Binding-site contacts:
Ligand atom C9 contacts residue TRP72 of chain 1.A at 3.8 Å (hydrophobic).
Ligand atom C2 contacts residue GLN68 of chain 1.A at 3.8 Å.
Ligand atom C28 contacts residue TYR73 of chain 1.A at 3.0 Å (hydrophobic).
Ligand atom C13 contacts residue LEU56 of chain 1.A at 4.1 Å (hydrophobic).
Ligand atom C27 contacts residue THR57 of chain 1.A at 3.7 Å.
Ligand atom C6 contacts residue TYR73 of chain 1.A at 4.1 Å (hydrophobic).
Ligand atom N2 contacts residue THR57 of chain 1.A at 3.0 Å (h-bond).
Ligand atom C1 contacts residue GLU63 of chain 1.A at 2.9 Å.
Ligand atom C28 contacts residue GLY55 of chain 1.A at 4.0 Å.
Ligand atom C4 contacts residue LEU56 of chain 1.A at 4.1 Å (hydrophobic).
Ligand atom C1 contacts residue ASP58 of chain 1.A at 3.6 Å.
Ligand atom N1 contacts residue ASP58 of chain 1.A at 3.8 Å.
Ligand atom C13 contacts residue THR57 of chain 1.A at 3.5 Å.
Ligand atom C7 contacts residue TYR73 of chain 1.A at 3.9 Å (hydrophobic).
Ligand atom N2 contacts residue LEU56 of chain 1.A at 4.1 Å.
Ligand atom C6 contacts residue GLY55 of chain 1.A at 3.5 Å.
Ligand atom C2 contacts residue GLU63 of chain 1.A at 3.7 Å.
Ligand atom C4 contacts residue THR57 of chain 1.A at 4.0 Å.
Ligand atom C1 contacts residue GLN68 of chain 1.A at 4.0 Å.
Ligand atom N1 contacts residue GLN68 of chain 1.A at 3.1 Å (h-bond).
Ligand atom C3 contacts residue TRP72 of chain 1.A at 3.8 Å (hydrophobic).
Ligand atom O2 contacts residue TRP72 of chain 1.A at 2.8 Å (h-bond).
Ligand atom C13 contacts residue TRP59 of chain 1.A at 3.8 Å (hydrophobic).
Ligand atom O1 contacts residue GLY55 of chain 1.A at 3.8 Å.
Ligand atom C13 contacts residue GLN68 of chain 1.A at 3.8 Å.
Ligand atom C2 contacts residue ASP58 of chain 1.A at 3.5 Å.
Ligand atom O3 contacts residue LEU56 of chain 1.A at 3.4 Å.
Ligand atom C8 contacts residue TRP72 of chain 1.A at 3.8 Å (hydrophobic).
Ligand atom C3 contacts residue THR57 of chain 1.A at 3.6 Å.
Ligand atom N1 contacts residue GLU63 of chain 1.A at 2.8 Å (salt-bridge).
Ligand atom C5 contacts residue LEU56 of chain 1.A at 3.6 Å (hydrophobic).
Ligand atom C18 contacts residue THR57 of chain 1.A at 3.8 Å.
Ligand atom C5 contacts residue THR57 of chain 1.A at 4.0 Å.
Ligand atom C2 contacts residue THR57 of chain 1.A at 3.3 Å.
Ligand atom C1 contacts residue LYS60 of chain 1.A at 3.8 Å.
Ligand atom O3 contacts residue THR57 of chain 1.A at 2.8 Å (h-bond).
Ligand atom O2 contacts residue GLN68 of chain 1.A at 3.3 Å (h-bond).
Ligand atom C3 contacts residue GLN68 of chain 1.A at 3.9 Å.
Ligand atom C13 contacts residue GLU63 of chain 1.A at 3.8 Å.
Ligand atom N3 contacts residue LEU56 of chain 1.A at 3.9 Å.

The small molecule below binds the protein below.
Small molecule (SMILES): CN[C@@H](C)C(=O)N[C@H](C(=O)N1CC[C@H](C)[C@H]1C(=O)Nc1ccccc1-c1ncccn1)C1CCCCC1

Sequence of chain 1.A:
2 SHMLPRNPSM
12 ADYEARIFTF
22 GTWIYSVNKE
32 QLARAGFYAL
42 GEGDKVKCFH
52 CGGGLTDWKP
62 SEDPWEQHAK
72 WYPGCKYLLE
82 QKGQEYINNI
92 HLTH